A small-molecule ligand and the protein it binds are described below.
Small molecule (SMILES): CC(=O)N[C@@H]1[C@@H](O)[C@H](O)[C@@H](CO)O[C@H]1O

Binding-site contacts:
Ligand atom C1 contacts residue ASN696 of chain 1.C at 1.4 Å.
Ligand atom C8 contacts residue GLY1118 of chain 1.C at 4.3 Å.
Ligand atom C4 contacts residue ASN696 of chain 1.C at 3.9 Å.
Ligand atom C5 contacts residue ASN696 of chain 1.C at 3.7 Å.
Ligand atom C7 contacts residue ASN696 of chain 1.C at 3.4 Å.
Ligand atom N2 contacts residue ASN696 of chain 1.C at 3.2 Å (h-bond).
Ligand atom O5 contacts residue ASN696 of chain 1.C at 2.4 Å (h-bond).
Ligand atom C3 contacts residue ASN696 of chain 1.C at 3.7 Å.
Ligand atom O6 contacts residue ASN696 of chain 1.C at 4.4 Å.
Ligand atom O7 contacts residue ASN696 of chain 1.C at 2.9 Å (h-bond).
Ligand atom C2 contacts residue ASN696 of chain 1.C at 2.4 Å.

Sequence of chain 1.C:
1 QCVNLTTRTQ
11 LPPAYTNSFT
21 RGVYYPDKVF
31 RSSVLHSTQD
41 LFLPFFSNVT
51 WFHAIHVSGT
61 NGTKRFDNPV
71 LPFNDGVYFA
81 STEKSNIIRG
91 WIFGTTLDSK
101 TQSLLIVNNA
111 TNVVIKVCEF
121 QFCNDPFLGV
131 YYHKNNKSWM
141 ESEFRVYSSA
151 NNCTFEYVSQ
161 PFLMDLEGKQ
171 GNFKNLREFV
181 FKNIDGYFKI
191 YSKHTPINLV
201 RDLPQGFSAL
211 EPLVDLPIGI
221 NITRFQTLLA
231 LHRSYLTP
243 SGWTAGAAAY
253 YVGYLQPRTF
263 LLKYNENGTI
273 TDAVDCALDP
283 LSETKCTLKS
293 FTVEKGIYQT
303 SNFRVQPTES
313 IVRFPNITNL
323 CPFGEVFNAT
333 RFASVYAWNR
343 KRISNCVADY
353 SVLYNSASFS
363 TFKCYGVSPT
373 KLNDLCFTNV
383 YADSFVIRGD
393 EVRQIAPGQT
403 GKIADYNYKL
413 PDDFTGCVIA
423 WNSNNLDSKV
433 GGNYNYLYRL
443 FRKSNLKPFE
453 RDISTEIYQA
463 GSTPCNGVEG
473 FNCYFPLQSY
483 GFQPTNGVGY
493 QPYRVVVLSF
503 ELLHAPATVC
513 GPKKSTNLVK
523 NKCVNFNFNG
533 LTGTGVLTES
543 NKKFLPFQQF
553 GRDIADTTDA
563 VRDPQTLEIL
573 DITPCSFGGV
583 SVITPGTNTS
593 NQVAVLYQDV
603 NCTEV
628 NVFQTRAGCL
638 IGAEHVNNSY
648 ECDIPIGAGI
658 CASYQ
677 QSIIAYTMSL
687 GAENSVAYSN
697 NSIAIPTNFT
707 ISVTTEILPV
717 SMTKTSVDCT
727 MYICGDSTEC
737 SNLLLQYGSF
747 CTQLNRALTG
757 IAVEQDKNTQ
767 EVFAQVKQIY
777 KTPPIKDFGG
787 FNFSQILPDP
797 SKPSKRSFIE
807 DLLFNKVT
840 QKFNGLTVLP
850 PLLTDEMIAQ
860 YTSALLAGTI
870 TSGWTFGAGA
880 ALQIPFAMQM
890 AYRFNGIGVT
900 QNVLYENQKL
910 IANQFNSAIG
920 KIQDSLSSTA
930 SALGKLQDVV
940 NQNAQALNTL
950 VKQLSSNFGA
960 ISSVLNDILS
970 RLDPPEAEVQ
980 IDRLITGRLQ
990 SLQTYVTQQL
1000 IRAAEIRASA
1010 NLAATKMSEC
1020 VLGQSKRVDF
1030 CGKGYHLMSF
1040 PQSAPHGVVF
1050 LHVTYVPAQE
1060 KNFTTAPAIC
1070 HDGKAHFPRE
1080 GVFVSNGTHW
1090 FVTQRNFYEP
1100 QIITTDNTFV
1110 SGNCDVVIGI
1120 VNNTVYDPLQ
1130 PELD